Binding-site contacts:
Ligand atom N2 contacts residue ASN801 of chain 1.A at 2.9 Å (h-bond).
Ligand atom O6 contacts residue GLN804 of chain 1.A at 4.2 Å.
Ligand atom C7 contacts residue ASN801 of chain 1.A at 3.7 Å.
Ligand atom C5 contacts residue GLN804 of chain 1.A at 4.3 Å.
Ligand atom C1 contacts residue SER803 of chain 1.A at 4.0 Å.
Ligand atom O7 contacts residue ASN801 of chain 1.A at 4.0 Å.
Ligand atom C3 contacts residue ASN801 of chain 1.A at 3.8 Å.
Ligand atom C1 contacts residue ASN801 of chain 1.A at 1.4 Å.
Ligand atom C4 contacts residue ASN801 of chain 1.A at 4.2 Å.
Ligand atom C2 contacts residue ASN801 of chain 1.A at 2.4 Å.
Ligand atom O6 contacts residue ASN801 of chain 1.A at 4.4 Å.
Ligand atom C2 contacts residue SER803 of chain 1.A at 4.4 Å.
Ligand atom C5 contacts residue ASN801 of chain 1.A at 3.6 Å.
Ligand atom C6 contacts residue GLN804 of chain 1.A at 4.0 Å.
Ligand atom O5 contacts residue ASN801 of chain 1.A at 2.3 Å (h-bond).
Ligand atom N2 contacts residue SER803 of chain 1.A at 4.1 Å.
Ligand atom C8 contacts residue ASN801 of chain 1.A at 4.5 Å.

The small molecule below binds the protein below.
Small molecule (SMILES): CC(=O)N[C@H]1[C@H](O[C@H]2[C@H](O)[C@@H](NC(C)=O)CO[C@@H]2CO)O[C@H](CO)[C@@H](O)[C@@H]1O

Sequence of chain 1.A:
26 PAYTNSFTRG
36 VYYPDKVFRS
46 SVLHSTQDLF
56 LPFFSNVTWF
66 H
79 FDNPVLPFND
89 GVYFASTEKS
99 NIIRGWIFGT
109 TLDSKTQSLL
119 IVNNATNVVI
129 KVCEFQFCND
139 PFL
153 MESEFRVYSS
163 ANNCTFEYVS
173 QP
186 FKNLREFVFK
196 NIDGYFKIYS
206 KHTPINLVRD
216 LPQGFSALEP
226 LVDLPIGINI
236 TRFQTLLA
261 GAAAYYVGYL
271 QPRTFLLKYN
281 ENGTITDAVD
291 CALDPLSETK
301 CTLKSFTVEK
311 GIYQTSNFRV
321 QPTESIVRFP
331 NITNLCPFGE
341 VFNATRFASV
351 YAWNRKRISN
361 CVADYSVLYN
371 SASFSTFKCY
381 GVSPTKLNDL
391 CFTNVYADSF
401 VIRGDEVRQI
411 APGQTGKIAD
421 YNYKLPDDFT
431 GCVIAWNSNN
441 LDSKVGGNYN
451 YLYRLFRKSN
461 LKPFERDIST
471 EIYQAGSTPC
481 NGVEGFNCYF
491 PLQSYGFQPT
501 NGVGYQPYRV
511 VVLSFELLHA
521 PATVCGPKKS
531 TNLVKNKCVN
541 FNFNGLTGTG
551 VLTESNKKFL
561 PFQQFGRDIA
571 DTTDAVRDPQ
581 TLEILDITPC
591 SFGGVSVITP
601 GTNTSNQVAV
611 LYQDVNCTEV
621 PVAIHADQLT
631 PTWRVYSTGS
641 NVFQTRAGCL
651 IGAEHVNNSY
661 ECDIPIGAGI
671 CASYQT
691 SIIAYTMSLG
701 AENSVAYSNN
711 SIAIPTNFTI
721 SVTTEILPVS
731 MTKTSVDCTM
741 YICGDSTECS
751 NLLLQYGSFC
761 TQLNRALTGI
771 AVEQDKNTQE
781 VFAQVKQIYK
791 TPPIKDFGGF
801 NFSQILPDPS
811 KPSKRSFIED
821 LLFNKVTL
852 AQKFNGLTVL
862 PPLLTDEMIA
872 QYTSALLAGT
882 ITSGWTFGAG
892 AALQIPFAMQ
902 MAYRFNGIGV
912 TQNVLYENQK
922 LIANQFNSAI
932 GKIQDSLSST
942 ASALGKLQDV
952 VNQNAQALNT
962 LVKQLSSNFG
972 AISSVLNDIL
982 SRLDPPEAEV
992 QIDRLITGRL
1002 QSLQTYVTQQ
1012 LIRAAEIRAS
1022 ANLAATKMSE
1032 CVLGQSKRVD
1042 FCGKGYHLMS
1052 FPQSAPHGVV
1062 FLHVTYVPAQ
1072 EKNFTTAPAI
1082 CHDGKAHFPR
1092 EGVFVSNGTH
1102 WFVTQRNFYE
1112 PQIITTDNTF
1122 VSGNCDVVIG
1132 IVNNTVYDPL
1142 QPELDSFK